Binding-site contacts:
Ligand atom C17 contacts residue NAI1 of chain 2.E at 3.7 Å.
Ligand atom N1 contacts residue NAI1 of chain 2.E at 3.8 Å.
Ligand atom C3 contacts residue ALA95 of chain 2.B at 4.0 Å (hydrophobic).
Ligand atom N contacts residue GLY93 of chain 2.B at 4.2 Å.
Ligand atom C16 contacts residue TYR156 of chain 2.B at 4.0 Å (hydrophobic).
Ligand atom C14 contacts residue TYR146 of chain 2.B at 4.0 Å (hydrophobic).
Ligand atom N contacts residue PHE94 of chain 2.B at 3.5 Å.
Ligand atom C7 contacts residue NAI1 of chain 2.E at 3.4 Å.
Ligand atom C16 contacts residue PRO154 of chain 2.B at 4.0 Å (hydrophobic).
Ligand atom O contacts residue NAI1 of chain 2.E at 3.4 Å (h-bond).
Ligand atom C13 contacts residue TYR146 of chain 2.B at 4.1 Å (hydrophobic).
Ligand atom C12 contacts residue TYR146 of chain 2.B at 3.4 Å (hydrophobic).
Ligand atom C4 contacts residue MET159 of chain 2.B at 4.0 Å (hydrophobic).
Ligand atom O1 contacts residue TYR156 of chain 2.B at 2.8 Å (h-bond).
Ligand atom N contacts residue ALA95 of chain 2.B at 3.4 Å (h-bond).
Ligand atom C3 contacts residue LEU100 of chain 2.B at 3.8 Å (hydrophobic).
Ligand atom C18 contacts residue NAI1 of chain 2.E at 3.5 Å.
Ligand atom C5 contacts residue MET159 of chain 2.B at 4.1 Å (hydrophobic).
Ligand atom C15 contacts residue ILE153 of chain 2.B at 3.8 Å (hydrophobic).
Ligand atom C14 contacts residue ILE153 of chain 2.B at 3.6 Å (hydrophobic).
Ligand atom C6 contacts residue NAI1 of chain 2.E at 4.3 Å.
Ligand atom C17 contacts residue TYR156 of chain 2.B at 3.4 Å (hydrophobic).
Ligand atom C11 contacts residue TYR146 of chain 2.B at 3.3 Å (hydrophobic).
Ligand atom C12 contacts residue PRO191 of chain 2.B at 4.2 Å (hydrophobic).
Ligand atom C10 contacts residue NAI1 of chain 2.E at 3.3 Å.
Ligand atom C13 contacts residue TYR156 of chain 2.B at 4.2 Å (hydrophobic).
Ligand atom O1 contacts residue NAI1 of chain 2.E at 2.7 Å (h-bond).
Ligand atom C9 contacts residue NAI1 of chain 2.E at 3.4 Å.
Ligand atom S contacts residue TYR156 of chain 2.B at 4.0 Å.
Ligand atom C4 contacts residue LEU100 of chain 2.B at 4.1 Å (hydrophobic).
Ligand atom C8 contacts residue NAI1 of chain 2.E at 3.7 Å.
Ligand atom C18 contacts residue TYR156 of chain 2.B at 3.6 Å (hydrophobic).
Ligand atom C11 contacts residue NAI1 of chain 2.E at 4.2 Å.
Ligand atom C contacts residue GLY93 of chain 2.B at 3.4 Å.
Ligand atom C2 contacts residue ALA95 of chain 2.B at 3.9 Å (hydrophobic).
Ligand atom C2 contacts residue PHE94 of chain 2.B at 4.1 Å (hydrophobic).
Ligand atom C15 contacts residue PRO154 of chain 2.B at 3.3 Å (hydrophobic).
Ligand atom C1 contacts residue GLY93 of chain 2.B at 4.2 Å.
Ligand atom C10 contacts residue TYR156 of chain 2.B at 4.3 Å (hydrophobic).
Ligand atom C15 contacts residue TYR156 of chain 2.B at 3.8 Å (hydrophobic).

Sequence of chain 2.B:
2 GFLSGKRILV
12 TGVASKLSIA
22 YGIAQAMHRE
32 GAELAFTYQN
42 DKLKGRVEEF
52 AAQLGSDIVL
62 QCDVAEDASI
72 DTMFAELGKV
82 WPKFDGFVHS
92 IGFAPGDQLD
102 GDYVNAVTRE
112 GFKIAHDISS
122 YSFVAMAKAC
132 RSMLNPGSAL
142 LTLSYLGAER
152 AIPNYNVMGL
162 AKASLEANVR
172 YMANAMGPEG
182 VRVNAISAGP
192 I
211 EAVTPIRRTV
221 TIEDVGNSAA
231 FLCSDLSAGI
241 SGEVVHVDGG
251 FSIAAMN

The small molecule below binds the protein below.
Small molecule (SMILES): Cc1c(N)cccc1Cn1ccc(OCCc2cccs2)cc1=O